Sequence of chain 1.B:
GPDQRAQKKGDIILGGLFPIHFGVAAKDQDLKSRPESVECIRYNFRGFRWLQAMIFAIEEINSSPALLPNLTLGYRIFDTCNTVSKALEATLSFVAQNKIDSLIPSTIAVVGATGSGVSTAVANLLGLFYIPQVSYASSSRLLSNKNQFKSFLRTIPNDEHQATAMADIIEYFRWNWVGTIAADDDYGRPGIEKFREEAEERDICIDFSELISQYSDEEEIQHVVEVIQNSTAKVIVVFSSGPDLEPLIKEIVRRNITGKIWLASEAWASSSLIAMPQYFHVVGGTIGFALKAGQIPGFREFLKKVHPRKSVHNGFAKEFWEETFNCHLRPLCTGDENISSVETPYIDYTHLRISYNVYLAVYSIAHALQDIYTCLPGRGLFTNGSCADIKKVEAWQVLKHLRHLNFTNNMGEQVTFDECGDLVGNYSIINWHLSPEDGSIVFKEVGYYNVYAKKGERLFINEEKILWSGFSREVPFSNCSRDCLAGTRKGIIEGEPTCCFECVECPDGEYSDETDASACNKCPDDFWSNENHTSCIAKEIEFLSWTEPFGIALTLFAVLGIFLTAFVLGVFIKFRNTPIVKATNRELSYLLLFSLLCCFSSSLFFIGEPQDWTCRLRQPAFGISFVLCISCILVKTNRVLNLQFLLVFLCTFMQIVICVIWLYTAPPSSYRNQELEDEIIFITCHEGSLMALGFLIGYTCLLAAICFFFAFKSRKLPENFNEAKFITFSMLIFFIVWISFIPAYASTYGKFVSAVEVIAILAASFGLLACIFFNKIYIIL

The protein below binds the small molecule below.
Small molecule (SMILES): O=C(O)[C@@H]1Cc2c([nH]c3ccccc23)CN1

Binding-site contacts:
Ligand atom OXT contacts residue THR145 of chain 1.B at 3.9 Å.
Ligand atom CZ2 contacts residue ARG66 of chain 1.B at 3.8 Å.
Ligand atom CZ2 contacts residue ALA298 of chain 1.B at 3.9 Å (hydrophobic).
Ligand atom C contacts residue ALA168 of chain 1.B at 3.9 Å (hydrophobic).
Ligand atom OXT contacts residue GLY146 of chain 1.B at 3.6 Å.
Ligand atom C9 contacts residue GLU297 of chain 1.B at 3.2 Å.
Ligand atom NE1 contacts residue ALA298 of chain 1.B at 3.5 Å.
Ligand atom C contacts residue THR145 of chain 1.B at 3.9 Å.
Ligand atom CA contacts residue SER170 of chain 1.B at 3.9 Å.
Ligand atom NE1 contacts residue GLU297 of chain 1.B at 2.4 Å (salt-bridge).
Ligand atom O1 contacts residue SER147 of chain 1.B at 2.5 Å (h-bond).
Ligand atom C9 contacts residue ILE187 of chain 1.B at 3.9 Å (hydrophobic).
Ligand atom CG contacts residue ALA168 of chain 1.B at 4.0 Å (hydrophobic).
Ligand atom O1 contacts residue SER170 of chain 1.B at 2.8 Å (h-bond).
Ligand atom CG contacts residue ALA298 of chain 1.B at 3.7 Å (hydrophobic).
Ligand atom OXT contacts residue TYR218 of chain 1.B at 3.4 Å.
Ligand atom CB contacts residue THR145 of chain 1.B at 3.6 Å.
Ligand atom C9 contacts residue ALA168 of chain 1.B at 3.1 Å (hydrophobic).
Ligand atom CH2 contacts residue TRP70 of chain 1.B at 3.6 Å (hydrophobic).
Ligand atom N contacts residue SER170 of chain 1.B at 2.9 Å (h-bond).
Ligand atom CZ3 contacts residue TRP70 of chain 1.B at 3.6 Å (hydrophobic).
Ligand atom C contacts residue SER147 of chain 1.B at 3.3 Å.
Ligand atom CE2 contacts residue ALA298 of chain 1.B at 3.6 Å (hydrophobic).
Ligand atom CA contacts residue ALA168 of chain 1.B at 3.5 Å (hydrophobic).
Ligand atom O1 contacts residue TYR218 of chain 1.B at 3.5 Å.
Ligand atom N contacts residue TYR218 of chain 1.B at 3.9 Å.
Ligand atom CA contacts residue TYR218 of chain 1.B at 3.6 Å (hydrophobic).
Ligand atom CD1 contacts residue ALA298 of chain 1.B at 3.7 Å (hydrophobic).
Ligand atom CB contacts residue ALA168 of chain 1.B at 3.8 Å (hydrophobic).
Ligand atom CE2 contacts residue GLU297 of chain 1.B at 3.6 Å.
Ligand atom N contacts residue ALA168 of chain 1.B at 2.6 Å (h-bond).
Ligand atom CD1 contacts residue ALA168 of chain 1.B at 3.7 Å (hydrophobic).
Ligand atom CH2 contacts residue ARG66 of chain 1.B at 3.5 Å.
Ligand atom C contacts residue TYR218 of chain 1.B at 3.3 Å (hydrophobic).
Ligand atom O1 contacts residue ALA168 of chain 1.B at 3.6 Å (h-bond).
Ligand atom CD1 contacts residue GLU297 of chain 1.B at 3.1 Å.
Ligand atom O1 contacts residue SER169 of chain 1.B at 3.2 Å.
Ligand atom C9 contacts residue SER170 of chain 1.B at 3.3 Å.
Ligand atom OXT contacts residue SER147 of chain 1.B at 3.1 Å (h-bond).
Ligand atom CE3 contacts residue THR145 of chain 1.B at 3.6 Å.